The protein below binds the small molecule below.
Small molecule (SMILES): COC(=O)CC1CCC(=C(c2ccc(O)cc2)c2ccc(O)cc2)CC1

Binding-site contacts:
Ligand atom C21 contacts residue MET124 of chain 1.B at 4.1 Å (hydrophobic).
Ligand atom C19 contacts residue MET124 of chain 1.B at 4.0 Å (hydrophobic).
Ligand atom C09 contacts residue LEU228 of chain 1.B at 3.8 Å (hydrophobic).
Ligand atom C03 contacts residue LEU90 of chain 1.B at 3.4 Å (hydrophobic).
Ligand atom C21 contacts residue HIS227 of chain 1.B at 3.8 Å.
Ligand atom C03 contacts residue LEU94 of chain 1.B at 4.0 Å (hydrophobic).
Ligand atom C12 contacts residue ALA53 of chain 1.B at 3.7 Å (hydrophobic).
Ligand atom O22 contacts residue HIS227 of chain 1.B at 4.0 Å.
Ligand atom C09 contacts residue LEU49 of chain 1.B at 4.0 Å (hydrophobic).
Ligand atom C09 contacts residue MET46 of chain 1.B at 3.8 Å (hydrophobic).
Ligand atom C26 contacts residue ALA53 of chain 1.B at 4.0 Å (hydrophobic).
Ligand atom C10 contacts residue LEU243 of chain 1.B at 4.1 Å (hydrophobic).
Ligand atom C15 contacts residue PHE107 of chain 1.B at 4.0 Å (hydrophobic).
Ligand atom C08 contacts residue LEU49 of chain 1.B at 3.7 Å (hydrophobic).
Ligand atom O01 contacts residue LEU90 of chain 1.B at 3.8 Å.
Ligand atom C02 contacts residue LEU90 of chain 1.B at 4.0 Å (hydrophobic).
Ligand atom O01 contacts residue ARG97 of chain 1.B at 3.3 Å (salt-bridge).
Ligand atom C02 contacts residue GLU56 of chain 1.B at 3.3 Å.
Ligand atom C12 contacts residue LEU228 of chain 1.B at 3.8 Å (hydrophobic).
Ligand atom O01 contacts residue GLU56 of chain 1.B at 2.6 Å (salt-bridge).
Ligand atom C25 contacts residue LEU49 of chain 1.B at 4.0 Å (hydrophobic).
Ligand atom C21 contacts residue MET231 of chain 1.B at 4.1 Å (hydrophobic).
Ligand atom O11 contacts residue LEU243 of chain 1.B at 3.3 Å.
Ligand atom C09 contacts residue THR50 of chain 1.B at 3.7 Å.
Ligand atom O22 contacts residue ILE127 of chain 1.B at 3.2 Å.
Ligand atom C25 contacts residue ALA53 of chain 1.B at 3.8 Å (hydrophobic).
Ligand atom O11 contacts residue THR50 of chain 1.B at 2.9 Å (h-bond).
Ligand atom C26 contacts residue GLU56 of chain 1.B at 3.2 Å.
Ligand atom C16 contacts residue PHE128 of chain 1.B at 4.1 Å (hydrophobic).
Ligand atom O20 contacts residue MET124 of chain 1.B at 3.1 Å.
Ligand atom C13 contacts residue ALA53 of chain 1.B at 3.7 Å (hydrophobic).
Ligand atom O11 contacts residue LEU239 of chain 1.B at 3.7 Å.
Ligand atom O11 contacts residue LEU228 of chain 1.B at 3.9 Å.
Ligand atom C10 contacts residue THR50 of chain 1.B at 3.7 Å.
Ligand atom C04 contacts residue LEU90 of chain 1.B at 4.1 Å (hydrophobic).
Ligand atom C18 contacts residue PHE128 of chain 1.B at 4.1 Å (hydrophobic).
Ligand atom C17 contacts residue ILE127 of chain 1.B at 3.9 Å (hydrophobic).
Ligand atom C12 contacts residue LEU243 of chain 1.B at 4.0 Å (hydrophobic).
Ligand atom C19 contacts residue ILE127 of chain 1.B at 4.0 Å (hydrophobic).
Ligand atom C10 contacts residue LEU228 of chain 1.B at 3.7 Å (hydrophobic).

Sequence of chain 1.B:
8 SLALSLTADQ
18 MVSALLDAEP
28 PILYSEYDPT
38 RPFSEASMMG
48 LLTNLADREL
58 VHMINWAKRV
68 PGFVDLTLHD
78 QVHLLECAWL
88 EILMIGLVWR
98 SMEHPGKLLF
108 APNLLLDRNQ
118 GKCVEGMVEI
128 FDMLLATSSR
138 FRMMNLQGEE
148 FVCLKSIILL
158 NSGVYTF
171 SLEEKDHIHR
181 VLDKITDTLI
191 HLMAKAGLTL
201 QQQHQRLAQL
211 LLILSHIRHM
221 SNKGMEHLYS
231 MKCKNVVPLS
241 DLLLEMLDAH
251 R